A protein and the small-molecule ligand that binds it are described below.
Small molecule (SMILES): CC[C@H](C)[C@H](NC(=O)CNC(=O)[C@@H](NC(=O)[C@H](C)N)C(C)C)C(=O)NCC(=O)N[C@@H](C)C(=O)N[C@H](C=O)C(C)C

Sequence of chain 1.D:
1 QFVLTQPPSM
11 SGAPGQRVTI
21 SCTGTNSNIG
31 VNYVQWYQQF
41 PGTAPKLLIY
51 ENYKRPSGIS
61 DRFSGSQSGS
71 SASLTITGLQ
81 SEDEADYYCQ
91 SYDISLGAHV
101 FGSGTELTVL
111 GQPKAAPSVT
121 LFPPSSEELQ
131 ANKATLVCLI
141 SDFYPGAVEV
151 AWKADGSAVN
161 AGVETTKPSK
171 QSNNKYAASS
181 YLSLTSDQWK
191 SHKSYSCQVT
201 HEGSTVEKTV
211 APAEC

Sequence of chain 1.C:
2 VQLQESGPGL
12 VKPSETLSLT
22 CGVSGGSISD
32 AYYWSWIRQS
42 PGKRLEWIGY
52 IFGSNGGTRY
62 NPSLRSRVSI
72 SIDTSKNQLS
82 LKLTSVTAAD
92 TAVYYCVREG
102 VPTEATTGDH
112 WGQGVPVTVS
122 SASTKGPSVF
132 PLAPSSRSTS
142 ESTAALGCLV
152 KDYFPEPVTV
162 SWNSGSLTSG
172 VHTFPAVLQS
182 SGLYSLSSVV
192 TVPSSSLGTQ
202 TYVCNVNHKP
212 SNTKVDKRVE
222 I

Binding-site contacts:
Ligand atom CG2 contacts residue GLU100 of chain 1.C at 3.1 Å.
Ligand atom N contacts residue TYR34 of chain 1.C at 3.2 Å.
Ligand atom O contacts residue GLN35 of chain 1.D at 3.7 Å.
Ligand atom C contacts residue GLU100 of chain 1.C at 3.5 Å.
Ligand atom CA contacts residue LEU47 of chain 1.D at 3.3 Å (hydrophobic).
Ligand atom O contacts residue GLN35 of chain 1.D at 3.8 Å.
Ligand atom CB contacts residue TYR34 of chain 1.C at 3.2 Å (hydrophobic).
Ligand atom CG1 contacts residue VAL102 of chain 1.C at 3.9 Å (hydrophobic).
Ligand atom CA contacts residue TYR37 of chain 1.D at 3.4 Å (hydrophobic).
Ligand atom O contacts residue GLU100 of chain 1.C at 3.5 Å.
Ligand atom CG1 contacts residue HIS99 of chain 1.D at 3.4 Å.
Ligand atom CA contacts residue TYR34 of chain 1.C at 3.7 Å (hydrophobic).
Ligand atom CG2 contacts residue VAL102 of chain 1.C at 3.5 Å (hydrophobic).
Ligand atom CG2 contacts residue SER36 of chain 1.C at 3.5 Å.
Ligand atom C contacts residue TYR50 of chain 1.D at 4.0 Å (hydrophobic).
Ligand atom O contacts residue GLU100 of chain 1.C at 2.5 Å (salt-bridge).
Ligand atom O contacts residue HIS99 of chain 1.D at 3.6 Å (h-bond).
Ligand atom C contacts residue TYR34 of chain 1.C at 3.7 Å (hydrophobic).
Ligand atom CA contacts residue TYR34 of chain 1.C at 3.5 Å (hydrophobic).
Ligand atom O contacts residue TYR51 of chain 1.C at 3.0 Å.
Ligand atom CA contacts residue GLU100 of chain 1.C at 3.8 Å.
Ligand atom CG2 contacts residue TYR51 of chain 1.C at 3.8 Å (hydrophobic).
Ligand atom N contacts residue LEU47 of chain 1.D at 3.2 Å.
Ligand atom O contacts residue ASP110 of chain 1.C at 4.0 Å.
Ligand atom CB contacts residue GLU100 of chain 1.C at 3.7 Å.
Ligand atom CG2 contacts residue GLY101 of chain 1.C at 3.0 Å.
Ligand atom CG1 contacts residue TYR50 of chain 1.D at 3.4 Å (hydrophobic).
Ligand atom CG1 contacts residue TYR92 of chain 1.D at 3.3 Å (hydrophobic).
Ligand atom CB contacts residue TYR92 of chain 1.D at 3.9 Å (hydrophobic).
Ligand atom CA contacts residue ASP110 of chain 1.C at 3.7 Å.
Ligand atom CA contacts residue TYR50 of chain 1.D at 3.9 Å (hydrophobic).
Ligand atom O contacts residue TYR34 of chain 1.C at 4.0 Å.
Ligand atom N contacts residue GLU51 of chain 1.D at 2.7 Å (salt-bridge).
Ligand atom CA contacts residue GLU51 of chain 1.D at 3.8 Å.
Ligand atom O contacts residue TYR50 of chain 1.D at 3.5 Å.
Ligand atom CA contacts residue TYR51 of chain 1.C at 3.8 Å (hydrophobic).
Ligand atom C contacts residue TYR51 of chain 1.C at 3.9 Å (hydrophobic).
Ligand atom N contacts residue TYR50 of chain 1.D at 4.0 Å.
Ligand atom CG2 contacts residue TRP48 of chain 1.C at 3.8 Å (hydrophobic).
Ligand atom CG2 contacts residue HIS99 of chain 1.D at 3.7 Å.